Binding-site contacts:
Ligand atom C6 contacts residue TYR123 of chain 1.A at 3.2 Å (hydrophobic).
Ligand atom N1 contacts residue PRO152 of chain 1.A at 4.0 Å.
Ligand atom C2 contacts residue LEU146 of chain 1.A at 4.0 Å (hydrophobic).
Ligand atom O contacts residue TRP139 of chain 1.A at 4.1 Å.
Ligand atom O1 contacts residue TYR144 of chain 1.A at 3.4 Å (h-bond).
Ligand atom C6 contacts residue LEU146 of chain 1.A at 3.5 Å (hydrophobic).
Ligand atom C4 contacts residue PRO97 of chain 1.A at 4.0 Å (hydrophobic).
Ligand atom N1 contacts residue ILE141 of chain 1.A at 3.2 Å (h-bond).
Ligand atom N2 contacts residue PRO152 of chain 1.A at 3.5 Å.
Ligand atom C contacts residue SER96 of chain 1.A at 4.0 Å.
Ligand atom C7 contacts residue LEU146 of chain 1.A at 3.4 Å (hydrophobic).
Ligand atom C7 contacts residue GLY148 of chain 1.A at 3.6 Å.
Ligand atom O1 contacts residue VAL145 of chain 1.A at 3.6 Å.
Ligand atom C1 contacts residue PRO152 of chain 1.A at 3.9 Å (hydrophobic).
Ligand atom N2 contacts residue LEU95 of chain 1.A at 3.5 Å.
Ligand atom N contacts residue TYR144 of chain 1.A at 2.9 Å (h-bond).
Ligand atom C2 contacts residue PRO97 of chain 1.A at 3.6 Å (hydrophobic).
Ligand atom O1 contacts residue PRO97 of chain 1.A at 3.7 Å.
Ligand atom N2 contacts residue SER96 of chain 1.A at 3.4 Å.
Ligand atom O1 contacts residue LEU146 of chain 1.A at 2.9 Å (h-bond).
Ligand atom N contacts residue GLY142 of chain 1.A at 3.1 Å (h-bond).
Ligand atom N1 contacts residue SER140 of chain 1.A at 3.6 Å.
Ligand atom C3 contacts residue LEU146 of chain 1.A at 3.3 Å (hydrophobic).
Ligand atom C1 contacts residue PRO97 of chain 1.A at 3.7 Å (hydrophobic).
Ligand atom O contacts residue PRO152 of chain 1.A at 3.5 Å.
Ligand atom C5 contacts residue TYR123 of chain 1.A at 3.5 Å (hydrophobic).
Ligand atom O2 contacts residue GLY121 of chain 1.A at 3.8 Å.
Ligand atom C1 contacts residue SER96 of chain 1.A at 4.0 Å.
Ligand atom C5 contacts residue LEU146 of chain 1.A at 3.9 Å (hydrophobic).
Ligand atom O contacts residue SER96 of chain 1.A at 3.2 Å (h-bond).
Ligand atom C contacts residue PRO97 of chain 1.A at 3.9 Å (hydrophobic).
Ligand atom C contacts residue SER140 of chain 1.A at 4.0 Å.
Ligand atom N3 contacts residue PRO97 of chain 1.A at 3.7 Å.
Ligand atom O2 contacts residue ARG122 of chain 1.A at 3.4 Å.
Ligand atom C7 contacts residue THR147 of chain 1.A at 4.0 Å.
Ligand atom O2 contacts residue TYR123 of chain 1.A at 2.7 Å (h-bond).
Ligand atom N contacts residue PRO97 of chain 1.A at 4.0 Å.
Ligand atom O contacts residue LEU95 of chain 1.A at 3.5 Å.
Ligand atom N contacts residue SER140 of chain 1.A at 3.8 Å.
Ligand atom N1 contacts residue SER96 of chain 1.A at 3.9 Å.

Sequence of chain 1.A:
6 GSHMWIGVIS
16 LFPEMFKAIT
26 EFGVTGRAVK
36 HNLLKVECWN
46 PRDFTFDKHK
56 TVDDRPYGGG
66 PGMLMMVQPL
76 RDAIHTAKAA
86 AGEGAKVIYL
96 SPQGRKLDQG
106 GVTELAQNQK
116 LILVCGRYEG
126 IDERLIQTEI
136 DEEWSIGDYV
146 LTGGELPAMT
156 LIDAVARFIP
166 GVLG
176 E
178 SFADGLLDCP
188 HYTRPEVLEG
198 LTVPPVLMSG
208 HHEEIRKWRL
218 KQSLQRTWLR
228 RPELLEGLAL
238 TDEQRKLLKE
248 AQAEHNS

A protein and the small-molecule ligand that binds it are described below.
Small molecule (SMILES): Nc1nonc1C(=O)N[C@@H]1CC[C@H](O)C1